Sequence of chain 2.A:
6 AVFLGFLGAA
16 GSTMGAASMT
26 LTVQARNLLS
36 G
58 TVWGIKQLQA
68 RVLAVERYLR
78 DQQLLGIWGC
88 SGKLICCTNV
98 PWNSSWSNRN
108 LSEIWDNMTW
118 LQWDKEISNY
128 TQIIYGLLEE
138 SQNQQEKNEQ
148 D

Binding-site contacts:
Ligand atom C7 contacts residue ASN126 of chain 2.A at 3.9 Å.
Ligand atom C8 contacts residue GLU123 of chain 2.A at 3.7 Å.
Ligand atom C3 contacts residue ASN126 of chain 2.A at 3.8 Å.
Ligand atom C5 contacts residue ASN126 of chain 2.A at 3.7 Å.
Ligand atom C2 contacts residue ASN126 of chain 2.A at 2.4 Å.
Ligand atom C4 contacts residue ASN126 of chain 2.A at 4.2 Å.
Ligand atom O6 contacts residue ASN126 of chain 2.A at 4.0 Å.
Ligand atom C1 contacts residue ASN126 of chain 2.A at 1.4 Å.
Ligand atom N2 contacts residue ASN126 of chain 2.A at 2.9 Å (h-bond).
Ligand atom O5 contacts residue ASN126 of chain 2.A at 2.4 Å (h-bond).
Ligand atom O7 contacts residue ASN126 of chain 2.A at 4.4 Å.

This small molecule binds to this protein.
Small molecule (SMILES): CC(=O)N[C@@H]1[C@@H](O)[C@H](O)[C@@H](CO)O[C@H]1O